Binding-site contacts:
Ligand atom N2 contacts residue SER415 of chain 1.E at 3.1 Å (h-bond).
Ligand atom C5 contacts residue VAL414 of chain 1.E at 3.5 Å (hydrophobic).
Ligand atom C1 contacts residue NAG1 of chain 1.CA at 4.0 Å.
Ligand atom C2 contacts residue SER415 of chain 1.E at 3.7 Å.
Ligand atom O3 contacts residue GLU181 of chain 1.E at 3.7 Å.
Ligand atom C2 contacts residue GLU181 of chain 1.E at 3.9 Å.
Ligand atom C8 contacts residue ASN346 of chain 1.E at 3.9 Å.
Ligand atom C3 contacts residue VAL414 of chain 1.E at 3.9 Å (hydrophobic).
Ligand atom C7 contacts residue ASN232 of chain 1.E at 3.5 Å.
Ligand atom C5 contacts residue NAG1 of chain 1.CA at 3.8 Å.
Ligand atom O6 contacts residue GLN408 of chain 1.E at 3.3 Å (h-bond).
Ligand atom O7 contacts residue ASN232 of chain 1.E at 3.6 Å.
Ligand atom O5 contacts residue NAG1 of chain 1.CA at 3.4 Å.
Ligand atom O7 contacts residue PRO182 of chain 1.E at 3.5 Å.
Ligand atom O6 contacts residue SER179 of chain 1.E at 3.0 Å (h-bond).
Ligand atom O6 contacts residue GLU181 of chain 1.E at 3.7 Å.
Ligand atom C3 contacts residue ASN232 of chain 1.E at 3.8 Å.
Ligand atom C3 contacts residue SER415 of chain 1.E at 3.7 Å.
Ligand atom O6 contacts residue GLY348 of chain 1.E at 3.5 Å (h-bond).
Ligand atom N2 contacts residue ASN232 of chain 1.E at 2.9 Å (h-bond).
Ligand atom C6 contacts residue GLU181 of chain 1.E at 3.7 Å.
Ligand atom O5 contacts residue GLU181 of chain 1.E at 3.9 Å.
Ligand atom C4 contacts residue GLU181 of chain 1.E at 3.6 Å.
Ligand atom O3 contacts residue CYS413 of chain 1.E at 4.0 Å.
Ligand atom C6 contacts residue GLN408 of chain 1.E at 3.4 Å.
Ligand atom C2 contacts residue ASN232 of chain 1.E at 2.5 Å.
Ligand atom C4 contacts residue VAL414 of chain 1.E at 3.9 Å (hydrophobic).
Ligand atom O7 contacts residue CYS413 of chain 1.E at 3.7 Å.
Ligand atom O4 contacts residue VAL414 of chain 1.E at 3.8 Å.
Ligand atom O4 contacts residue GLN408 of chain 1.E at 3.8 Å.
Ligand atom C1 contacts residue SER415 of chain 1.E at 3.9 Å.
Ligand atom C8 contacts residue LEU231 of chain 1.E at 3.8 Å (hydrophobic).
Ligand atom O7 contacts residue GLU181 of chain 1.E at 3.9 Å.
Ligand atom C6 contacts residue NAG1 of chain 1.CA at 3.8 Å.
Ligand atom C1 contacts residue ASN232 of chain 1.E at 1.4 Å.
Ligand atom C8 contacts residue VAL224 of chain 1.E at 3.7 Å (hydrophobic).
Ligand atom C5 contacts residue ASN232 of chain 1.E at 3.7 Å.
Ligand atom O7 contacts residue VAL414 of chain 1.E at 3.1 Å (h-bond).
Ligand atom O5 contacts residue ASN232 of chain 1.E at 2.4 Å (h-bond).
Ligand atom C6 contacts residue SER179 of chain 1.E at 3.1 Å.

The small molecule below binds the protein below.
Small molecule (SMILES): CC(=O)N[C@H]1[C@H](O[C@H]2[C@H](O)[C@@H](NC(C)=O)CO[C@@H]2CO)O[C@H](CO)[C@@H](O[C@@H]2O[C@H](CO)[C@@H](O)[C@H](O[C@H]3O[C@H](CO)[C@@H](O)[C@H](O)[C@@H]3O[C@H]3O[C@H](CO)[C@@H](O)[C@H](O)[C@@H]3O)[C@@H]2O)[C@@H]1O

Sequence of chain 1.E:
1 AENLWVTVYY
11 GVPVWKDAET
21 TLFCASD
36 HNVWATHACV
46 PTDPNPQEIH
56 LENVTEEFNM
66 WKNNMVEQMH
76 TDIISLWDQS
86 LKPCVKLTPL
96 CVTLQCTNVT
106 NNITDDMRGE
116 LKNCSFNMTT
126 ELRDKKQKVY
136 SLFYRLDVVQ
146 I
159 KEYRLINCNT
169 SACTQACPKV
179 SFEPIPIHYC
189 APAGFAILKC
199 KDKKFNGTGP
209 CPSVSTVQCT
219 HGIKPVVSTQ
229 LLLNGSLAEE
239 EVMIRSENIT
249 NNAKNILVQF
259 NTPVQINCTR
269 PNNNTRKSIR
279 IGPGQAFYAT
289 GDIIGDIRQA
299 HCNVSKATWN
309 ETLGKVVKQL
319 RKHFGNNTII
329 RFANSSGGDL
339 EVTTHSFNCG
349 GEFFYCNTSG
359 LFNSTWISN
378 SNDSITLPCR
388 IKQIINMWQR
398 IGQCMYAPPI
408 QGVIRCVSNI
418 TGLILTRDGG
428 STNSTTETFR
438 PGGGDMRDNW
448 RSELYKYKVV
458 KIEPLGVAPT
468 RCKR